The protein below binds the small molecule below.
Small molecule (SMILES): Cc1cc(CCCOc2c(C)cc(-n3nnc(C)n3)cc2C)on1

Sequence of chain 8.A:
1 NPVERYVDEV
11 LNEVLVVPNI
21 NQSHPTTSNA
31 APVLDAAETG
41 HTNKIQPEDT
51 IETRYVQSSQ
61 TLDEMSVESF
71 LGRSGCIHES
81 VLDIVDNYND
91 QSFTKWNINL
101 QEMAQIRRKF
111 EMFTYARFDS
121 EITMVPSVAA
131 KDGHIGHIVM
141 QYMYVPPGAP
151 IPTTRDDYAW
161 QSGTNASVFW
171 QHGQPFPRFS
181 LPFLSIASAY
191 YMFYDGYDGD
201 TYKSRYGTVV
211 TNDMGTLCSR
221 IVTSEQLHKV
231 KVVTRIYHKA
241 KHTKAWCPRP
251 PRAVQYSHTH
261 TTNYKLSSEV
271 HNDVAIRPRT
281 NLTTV

Binding-site contacts:
Ligand atom C4A contacts residue PHE179 of chain 8.A at 3.5 Å (hydrophobic).
Ligand atom N3A contacts residue PHE179 of chain 8.A at 3.6 Å.
Ligand atom C4A contacts residue TYR144 of chain 8.A at 3.5 Å (hydrophobic).
Ligand atom CM6 contacts residue LEU184 of chain 8.A at 3.6 Å (hydrophobic).
Ligand atom C5 contacts residue LEU100 of chain 8.A at 4.0 Å (hydrophobic).
Ligand atom C5 contacts residue MET214 of chain 8.A at 3.7 Å (hydrophobic).
Ligand atom C3C contacts residue LEU181 of chain 8.A at 4.0 Å (hydrophobic).
Ligand atom CM6 contacts residue TYR144 of chain 8.A at 3.7 Å (hydrophobic).
Ligand atom C4 contacts residue LEU100 of chain 8.A at 3.8 Å (hydrophobic).
Ligand atom N2A contacts residue TYR144 of chain 8.A at 4.0 Å.
Ligand atom N1A contacts residue MET124 of chain 8.A at 3.9 Å.
Ligand atom N5A contacts residue LEU217 of chain 8.A at 3.7 Å.
Ligand atom CM6 contacts residue LEU181 of chain 8.A at 3.8 Å (hydrophobic).
Ligand atom CM3 contacts residue TYR190 of chain 8.A at 3.8 Å (hydrophobic).
Ligand atom C1C contacts residue MET214 of chain 8.A at 3.4 Å (hydrophobic).
Ligand atom N3A contacts residue TYR144 of chain 8.A at 3.2 Å.
Ligand atom O1 contacts residue LEU100 of chain 8.A at 3.8 Å.
Ligand atom CM4 contacts residue VAL168 of chain 8.A at 3.9 Å (hydrophobic).
Ligand atom N5A contacts residue PHE179 of chain 8.A at 3.2 Å.
Ligand atom N2A contacts residue PHE179 of chain 8.A at 3.3 Å.
Ligand atom N2 contacts residue MET214 of chain 8.A at 3.7 Å.
Ligand atom C4 contacts residue MET214 of chain 8.A at 4.0 Å (hydrophobic).
Ligand atom N1A contacts residue PHE179 of chain 8.A at 3.2 Å.
Ligand atom C5B contacts residue LEU181 of chain 8.A at 3.6 Å (hydrophobic).
Ligand atom CM2 contacts residue ILE122 of chain 8.A at 3.9 Å (hydrophobic).
Ligand atom N2 contacts residue LEU100 of chain 8.A at 3.8 Å.
Ligand atom C6B contacts residue ILE98 of chain 8.A at 3.8 Å (hydrophobic).
Ligand atom O1 contacts residue MET214 of chain 8.A at 3.2 Å.
Ligand atom C4 contacts residue TYR190 of chain 8.A at 3.8 Å (hydrophobic).
Ligand atom O1B contacts residue ILE98 of chain 8.A at 3.1 Å.
Ligand atom C1B contacts residue ILE98 of chain 8.A at 3.6 Å (hydrophobic).
Ligand atom C5B contacts residue TYR144 of chain 8.A at 3.7 Å (hydrophobic).
Ligand atom CM2 contacts residue ILE77 of chain 8.A at 3.9 Å (hydrophobic).
Ligand atom C1B contacts residue LEU181 of chain 8.A at 3.9 Å (hydrophobic).
Ligand atom C3 contacts residue LEU100 of chain 8.A at 3.7 Å (hydrophobic).
Ligand atom CM4 contacts residue TYR144 of chain 8.A at 3.8 Å (hydrophobic).
Ligand atom N1A contacts residue LEU217 of chain 8.A at 3.4 Å.
Ligand atom C6B contacts residue LEU181 of chain 8.A at 3.5 Å (hydrophobic).
Ligand atom CM4 contacts residue TYR142 of chain 8.A at 3.9 Å (hydrophobic).
Ligand atom CM4 contacts residue ALA166 of chain 8.A at 3.2 Å (hydrophobic).